This protein binds this small molecule.
Small molecule (SMILES): O=C[C@H](O)COP(=O)(O)O

Binding-site contacts:
Ligand atom O4P contacts residue SER168 of chain 1.B at 4.1 Å.
Ligand atom P contacts residue THR170 of chain 1.B at 3.3 Å.
Ligand atom O2P contacts residue GLY229 of chain 1.B at 4.1 Å.
Ligand atom C2 contacts residue EDO1 of chain 1.N at 3.4 Å.
Ligand atom O2P contacts residue THR170 of chain 1.B at 2.9 Å (h-bond).
Ligand atom O2 contacts residue EDO1 of chain 1.N at 2.7 Å (h-bond).
Ligand atom C2 contacts residue CYS169 of chain 1.B at 2.8 Å (hydrophobic).
Ligand atom O1 contacts residue PHE338 of chain 1.B at 4.0 Å.
Ligand atom C2 contacts residue ACN1 of chain 1.O at 3.7 Å.
Ligand atom O3P contacts residue THR228 of chain 1.B at 2.7 Å (h-bond).
Ligand atom O2 contacts residue HIS196 of chain 1.B at 3.1 Å.
Ligand atom O1P contacts residue THR170 of chain 1.B at 3.9 Å.
Ligand atom O2P contacts residue THR228 of chain 1.B at 3.8 Å.
Ligand atom O2 contacts residue ACN1 of chain 1.O at 3.7 Å.
Ligand atom P contacts residue CYS169 of chain 1.B at 3.9 Å.
Ligand atom P contacts residue GLY229 of chain 1.B at 3.7 Å.
Ligand atom C1 contacts residue EDO1 of chain 1.N at 3.6 Å.
Ligand atom C3 contacts residue ACN1 of chain 1.O at 3.7 Å.
Ligand atom O4P contacts residue GLY229 of chain 1.B at 2.8 Å (h-bond).
Ligand atom C1 contacts residue CYS169 of chain 1.B at 1.7 Å (hydrophobic).
Ligand atom O1P contacts residue HIS196 of chain 1.B at 2.9 Å (h-bond).
Ligand atom O1 contacts residue CYS169 of chain 1.B at 2.6 Å (h-bond).
Ligand atom O4P contacts residue THR228 of chain 1.B at 3.7 Å.
Ligand atom O1P contacts residue ARG251 of chain 1.B at 3.8 Å.
Ligand atom C3 contacts residue ARG251 of chain 1.B at 4.0 Å.
Ligand atom O3P contacts residue HIS196 of chain 1.B at 3.4 Å.
Ligand atom O3P contacts residue THR170 of chain 1.B at 2.5 Å (h-bond).
Ligand atom P contacts residue SER168 of chain 1.B at 3.8 Å.
Ligand atom O2 contacts residue THR199 of chain 1.B at 3.5 Å.
Ligand atom O2 contacts residue CYS169 of chain 1.B at 3.1 Å (h-bond).
Ligand atom C3 contacts residue CYS169 of chain 1.B at 3.3 Å (hydrophobic).
Ligand atom P contacts residue THR228 of chain 1.B at 3.6 Å.
Ligand atom C3 contacts residue HIS196 of chain 1.B at 3.9 Å.
Ligand atom O3P contacts residue GLY229 of chain 1.B at 4.1 Å.
Ligand atom C2 contacts residue HIS196 of chain 1.B at 4.0 Å.
Ligand atom P contacts residue HIS196 of chain 1.B at 3.9 Å.
Ligand atom O1P contacts residue CYS169 of chain 1.B at 3.1 Å (h-bond).
Ligand atom O1 contacts residue SER168 of chain 1.B at 3.7 Å.
Ligand atom O2P contacts residue SER168 of chain 1.B at 2.5 Å (h-bond).
Ligand atom O2P contacts residue CYS169 of chain 1.B at 3.5 Å (h-bond).

Sequence of chain 1.B:
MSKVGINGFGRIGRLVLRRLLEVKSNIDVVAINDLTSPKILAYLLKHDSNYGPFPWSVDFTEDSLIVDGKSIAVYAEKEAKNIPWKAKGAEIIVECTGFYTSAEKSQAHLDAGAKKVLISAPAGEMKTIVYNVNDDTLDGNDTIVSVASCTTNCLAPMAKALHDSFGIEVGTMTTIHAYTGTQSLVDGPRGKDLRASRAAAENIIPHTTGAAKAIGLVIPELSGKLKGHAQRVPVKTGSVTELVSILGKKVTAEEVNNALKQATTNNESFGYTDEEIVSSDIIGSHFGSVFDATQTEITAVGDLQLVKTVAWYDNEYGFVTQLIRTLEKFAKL